Sequence of chain 1.A:
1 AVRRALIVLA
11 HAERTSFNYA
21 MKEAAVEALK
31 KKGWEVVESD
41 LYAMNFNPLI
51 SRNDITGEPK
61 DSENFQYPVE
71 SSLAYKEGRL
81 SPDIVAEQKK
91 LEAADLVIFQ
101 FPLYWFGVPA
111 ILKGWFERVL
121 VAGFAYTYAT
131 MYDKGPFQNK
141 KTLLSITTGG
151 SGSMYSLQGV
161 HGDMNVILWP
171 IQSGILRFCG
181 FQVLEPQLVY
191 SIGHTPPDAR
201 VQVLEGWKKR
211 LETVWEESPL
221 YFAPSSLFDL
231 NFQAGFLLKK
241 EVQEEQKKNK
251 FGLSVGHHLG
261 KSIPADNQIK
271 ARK

A protein and the small-molecule ligand that binds it are described below.
Small molecule (SMILES): CC1=C(C)C(=O)C(C)=C(C)C1=O

Binding-site contacts:
Ligand atom C3M contacts residue PHE106 of chain 1.A at 3.6 Å (hydrophobic).
Ligand atom O4 contacts residue FAD1 of chain 1.C at 3.9 Å.
Ligand atom C1 contacts residue TYR126 of chain 2.A at 3.9 Å (hydrophobic).
Ligand atom C3 contacts residue PHE178 of chain 2.A at 3.4 Å (hydrophobic).
Ligand atom C2 contacts residue FAD1 of chain 1.C at 3.5 Å.
Ligand atom C4 contacts residue PHE178 of chain 2.A at 3.5 Å (hydrophobic).
Ligand atom C4 contacts residue PHE106 of chain 1.A at 3.8 Å (hydrophobic).
Ligand atom O4 contacts residue HIS161 of chain 1.A at 3.8 Å.
Ligand atom C5 contacts residue FAD1 of chain 1.C at 3.1 Å.
Ligand atom C4 contacts residue FAD1 of chain 1.C at 3.4 Å.
Ligand atom C1 contacts residue FAD1 of chain 1.C at 3.4 Å.
Ligand atom O1 contacts residue TYR126 of chain 2.A at 2.9 Å (h-bond).
Ligand atom C2M contacts residue TYR126 of chain 2.A at 3.5 Å (hydrophobic).
Ligand atom C3M contacts residue GLY174 of chain 2.A at 3.2 Å.
Ligand atom C6 contacts residue CBD1 of chain 1.D at 3.6 Å.
Ligand atom C2M contacts residue TRP105 of chain 1.A at 3.3 Å (hydrophobic).
Ligand atom C6 contacts residue FAD1 of chain 1.C at 3.4 Å.
Ligand atom O4 contacts residue PHE106 of chain 1.A at 2.9 Å.
Ligand atom O1 contacts residue TYR128 of chain 2.A at 2.8 Å (h-bond).
Ligand atom C2M contacts residue FAD1 of chain 1.C at 3.6 Å.
Ligand atom C6M contacts residue TYR128 of chain 2.A at 2.8 Å (hydrophobic).
Ligand atom O1 contacts residue FAD1 of chain 1.C at 3.7 Å.
Ligand atom C3 contacts residue TRP105 of chain 1.A at 4.0 Å (hydrophobic).
Ligand atom C6M contacts residue CBD1 of chain 1.D at 3.1 Å.
Ligand atom C5M contacts residue CBD1 of chain 1.D at 3.0 Å.
Ligand atom C5M contacts residue TYR155 of chain 1.A at 3.3 Å (hydrophobic).
Ligand atom C2 contacts residue TRP105 of chain 1.A at 4.1 Å (hydrophobic).
Ligand atom C5M contacts residue FAD1 of chain 1.C at 3.1 Å.
Ligand atom C3M contacts residue PHE178 of chain 2.A at 3.6 Å (hydrophobic).
Ligand atom C5 contacts residue CBD1 of chain 1.D at 3.6 Å.
Ligand atom C6 contacts residue TYR128 of chain 2.A at 3.4 Å (hydrophobic).
Ligand atom C3M contacts residue TRP105 of chain 1.A at 3.0 Å (hydrophobic).
Ligand atom C5 contacts residue PHE178 of chain 2.A at 4.1 Å (hydrophobic).
Ligand atom C1 contacts residue TYR128 of chain 2.A at 3.5 Å (hydrophobic).
Ligand atom O4 contacts residue PHE178 of chain 2.A at 3.1 Å.
Ligand atom C2 contacts residue PHE178 of chain 2.A at 3.9 Å (hydrophobic).
Ligand atom C3 contacts residue FAD1 of chain 1.C at 3.6 Å.
Ligand atom C3M contacts residue FAD1 of chain 1.C at 3.7 Å.
Ligand atom C5M contacts residue HIS161 of chain 1.A at 3.3 Å.
Ligand atom C6M contacts residue FAD1 of chain 1.C at 3.0 Å.

Sequence of chain 2.A:
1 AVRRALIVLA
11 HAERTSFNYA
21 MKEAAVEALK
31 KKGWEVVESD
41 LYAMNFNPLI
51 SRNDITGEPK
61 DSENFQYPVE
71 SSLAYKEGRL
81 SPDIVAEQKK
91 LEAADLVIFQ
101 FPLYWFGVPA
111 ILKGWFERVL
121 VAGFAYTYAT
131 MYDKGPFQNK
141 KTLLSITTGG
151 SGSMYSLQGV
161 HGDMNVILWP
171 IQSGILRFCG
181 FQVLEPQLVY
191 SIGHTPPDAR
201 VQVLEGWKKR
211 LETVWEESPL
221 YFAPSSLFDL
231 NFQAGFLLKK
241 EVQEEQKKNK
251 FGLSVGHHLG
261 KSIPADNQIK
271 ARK